The protein below binds the small molecule below.
Small molecule (SMILES): CC(=O)N[C@@H]1[C@@H](O)[C@H](O)[C@@H](CO)O[C@H]1O

Binding-site contacts:
Ligand atom C8 contacts residue GLU294 of chain 1.I at 3.4 Å.
Ligand atom O5 contacts residue ASN304 of chain 1.I at 2.4 Å (h-bond).
Ligand atom N2 contacts residue GLU294 of chain 1.I at 4.3 Å.
Ligand atom C5 contacts residue ASN304 of chain 1.I at 3.7 Å.
Ligand atom C3 contacts residue ASN304 of chain 1.I at 3.8 Å.
Ligand atom O6 contacts residue VAL298 of chain 1.I at 4.3 Å.
Ligand atom O5 contacts residue VAL298 of chain 1.I at 4.3 Å.
Ligand atom C7 contacts residue ASN304 of chain 1.I at 3.8 Å.
Ligand atom N2 contacts residue ASN304 of chain 1.I at 2.9 Å (h-bond).
Ligand atom C4 contacts residue ASN304 of chain 1.I at 4.2 Å.
Ligand atom C1 contacts residue ASN304 of chain 1.I at 1.4 Å.
Ligand atom C7 contacts residue GLU294 of chain 1.I at 4.2 Å.
Ligand atom C2 contacts residue ASN304 of chain 1.I at 2.5 Å.
Ligand atom O7 contacts residue ASN304 of chain 1.I at 4.3 Å.
Ligand atom C8 contacts residue MET305 of chain 1.I at 4.3 Å (hydrophobic).

Sequence of chain 1.I:
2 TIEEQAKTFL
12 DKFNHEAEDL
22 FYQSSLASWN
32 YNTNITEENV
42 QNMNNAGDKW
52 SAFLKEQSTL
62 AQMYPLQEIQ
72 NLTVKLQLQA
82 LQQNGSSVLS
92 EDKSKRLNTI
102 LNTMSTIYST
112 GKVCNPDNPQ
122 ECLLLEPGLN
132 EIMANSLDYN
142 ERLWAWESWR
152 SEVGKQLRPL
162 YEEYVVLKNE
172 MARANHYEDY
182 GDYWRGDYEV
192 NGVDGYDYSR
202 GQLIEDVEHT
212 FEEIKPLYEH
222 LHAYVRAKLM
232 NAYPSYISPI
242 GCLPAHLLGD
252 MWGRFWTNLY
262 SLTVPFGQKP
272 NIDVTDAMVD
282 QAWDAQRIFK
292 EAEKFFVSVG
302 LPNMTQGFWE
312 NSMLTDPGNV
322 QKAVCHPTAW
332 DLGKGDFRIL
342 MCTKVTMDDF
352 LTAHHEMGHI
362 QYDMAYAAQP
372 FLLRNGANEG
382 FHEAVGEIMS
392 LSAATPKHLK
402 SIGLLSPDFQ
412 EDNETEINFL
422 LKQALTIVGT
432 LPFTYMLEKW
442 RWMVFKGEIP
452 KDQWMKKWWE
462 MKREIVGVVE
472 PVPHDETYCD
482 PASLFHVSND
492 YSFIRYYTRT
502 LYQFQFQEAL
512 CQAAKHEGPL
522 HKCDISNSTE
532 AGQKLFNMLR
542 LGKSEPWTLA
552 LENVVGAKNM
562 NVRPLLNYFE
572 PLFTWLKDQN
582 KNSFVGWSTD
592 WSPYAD